Binding-site contacts:
Ligand atom N2 contacts residue ASN489 of chain 1.A at 2.6 Å (h-bond).
Ligand atom C8 contacts residue ASP514 of chain 1.A at 3.6 Å.
Ligand atom C8 contacts residue LEU468 of chain 1.A at 4.2 Å (hydrophobic).
Ligand atom C7 contacts residue ASN489 of chain 1.A at 3.3 Å.
Ligand atom C3 contacts residue ASP514 of chain 1.A at 4.0 Å.
Ligand atom O7 contacts residue ILE453 of chain 1.A at 3.9 Å.
Ligand atom C3 contacts residue ASN489 of chain 1.A at 3.7 Å.
Ligand atom C7 contacts residue ASP514 of chain 1.A at 3.8 Å.
Ligand atom O7 contacts residue LYS454 of chain 1.A at 2.9 Å (salt-bridge).
Ligand atom O5 contacts residue SER491 of chain 1.A at 4.0 Å.
Ligand atom C2 contacts residue ASN489 of chain 1.A at 2.4 Å.
Ligand atom C8 contacts residue LYS454 of chain 1.A at 3.9 Å.
Ligand atom O7 contacts residue ASN489 of chain 1.A at 3.8 Å.
Ligand atom C1 contacts residue ASP514 of chain 1.A at 3.5 Å.
Ligand atom O6 contacts residue SER467 of chain 1.A at 3.0 Å (h-bond).
Ligand atom C6 contacts residue SER491 of chain 1.A at 4.4 Å.
Ligand atom O3 contacts residue LYS454 of chain 1.A at 3.9 Å.
Ligand atom C1 contacts residue SER491 of chain 1.A at 4.0 Å.
Ligand atom C4 contacts residue ASN489 of chain 1.A at 4.1 Å.
Ligand atom C5 contacts residue ASN489 of chain 1.A at 3.6 Å.
Ligand atom C5 contacts residue SER491 of chain 1.A at 4.1 Å.
Ligand atom O6 contacts residue SER404 of chain 1.A at 3.7 Å.
Ligand atom O5 contacts residue SER467 of chain 1.A at 3.1 Å (h-bond).
Ligand atom O5 contacts residue ASP465 of chain 1.A at 4.1 Å.
Ligand atom C1 contacts residue ASP465 of chain 1.A at 4.3 Å.
Ligand atom C7 contacts residue LYS454 of chain 1.A at 3.9 Å.
Ligand atom C8 contacts residue TYR512 of chain 1.A at 3.8 Å (hydrophobic).
Ligand atom N2 contacts residue ASP514 of chain 1.A at 2.9 Å (salt-bridge).
Ligand atom C2 contacts residue ASP514 of chain 1.A at 3.7 Å.
Ligand atom C1 contacts residue ASN489 of chain 1.A at 1.4 Å.
Ligand atom O5 contacts residue ASN489 of chain 1.A at 2.4 Å (h-bond).
Ligand atom C8 contacts residue CYS457 of chain 1.A at 3.8 Å (hydrophobic).
Ligand atom O6 contacts residue LYS454 of chain 1.A at 4.5 Å.
Ligand atom C6 contacts residue SER467 of chain 1.A at 3.5 Å.
Ligand atom C1 contacts residue SER467 of chain 1.A at 4.0 Å.
Ligand atom C6 contacts residue LEU468 of chain 1.A at 3.9 Å (hydrophobic).
Ligand atom C8 contacts residue ASN489 of chain 1.A at 4.2 Å.
Ligand atom O6 contacts residue LEU468 of chain 1.A at 3.7 Å.
Ligand atom C5 contacts residue SER467 of chain 1.A at 3.9 Å.

This small molecule binds to this protein.
Small molecule (SMILES): CC(=O)N[C@H]1[C@H](O[C@H]2[C@H](O)[C@@H](NC(C)=O)CO[C@@H]2CO)O[C@H](CO)[C@@H](O)[C@@H]1O

Sequence of chain 1.A:
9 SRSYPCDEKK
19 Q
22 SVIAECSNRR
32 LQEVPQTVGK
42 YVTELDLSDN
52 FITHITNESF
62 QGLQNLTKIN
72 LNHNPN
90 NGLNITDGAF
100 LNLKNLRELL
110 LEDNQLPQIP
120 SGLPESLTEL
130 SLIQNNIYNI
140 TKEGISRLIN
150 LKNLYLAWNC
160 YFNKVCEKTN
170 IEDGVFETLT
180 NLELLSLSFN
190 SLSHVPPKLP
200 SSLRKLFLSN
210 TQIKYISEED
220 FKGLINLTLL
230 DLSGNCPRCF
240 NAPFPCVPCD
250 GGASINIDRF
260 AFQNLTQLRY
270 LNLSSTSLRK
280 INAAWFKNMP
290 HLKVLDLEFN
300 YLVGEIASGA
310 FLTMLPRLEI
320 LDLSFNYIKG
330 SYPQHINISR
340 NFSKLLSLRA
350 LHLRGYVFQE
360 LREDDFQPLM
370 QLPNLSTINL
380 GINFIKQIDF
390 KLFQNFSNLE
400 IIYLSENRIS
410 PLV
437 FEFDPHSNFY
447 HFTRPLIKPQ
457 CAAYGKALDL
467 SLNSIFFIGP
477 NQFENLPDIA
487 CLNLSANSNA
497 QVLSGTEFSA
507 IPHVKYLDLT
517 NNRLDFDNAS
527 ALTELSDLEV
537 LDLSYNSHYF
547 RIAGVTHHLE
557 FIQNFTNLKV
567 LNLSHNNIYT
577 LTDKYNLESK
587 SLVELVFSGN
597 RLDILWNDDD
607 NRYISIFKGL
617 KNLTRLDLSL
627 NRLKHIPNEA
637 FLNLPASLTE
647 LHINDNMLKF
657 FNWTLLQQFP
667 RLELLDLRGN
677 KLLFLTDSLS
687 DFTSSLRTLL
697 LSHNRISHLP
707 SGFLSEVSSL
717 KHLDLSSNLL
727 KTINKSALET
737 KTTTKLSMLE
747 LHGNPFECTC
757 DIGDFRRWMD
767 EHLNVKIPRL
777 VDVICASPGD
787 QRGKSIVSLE